Sequence of chain 1.B:
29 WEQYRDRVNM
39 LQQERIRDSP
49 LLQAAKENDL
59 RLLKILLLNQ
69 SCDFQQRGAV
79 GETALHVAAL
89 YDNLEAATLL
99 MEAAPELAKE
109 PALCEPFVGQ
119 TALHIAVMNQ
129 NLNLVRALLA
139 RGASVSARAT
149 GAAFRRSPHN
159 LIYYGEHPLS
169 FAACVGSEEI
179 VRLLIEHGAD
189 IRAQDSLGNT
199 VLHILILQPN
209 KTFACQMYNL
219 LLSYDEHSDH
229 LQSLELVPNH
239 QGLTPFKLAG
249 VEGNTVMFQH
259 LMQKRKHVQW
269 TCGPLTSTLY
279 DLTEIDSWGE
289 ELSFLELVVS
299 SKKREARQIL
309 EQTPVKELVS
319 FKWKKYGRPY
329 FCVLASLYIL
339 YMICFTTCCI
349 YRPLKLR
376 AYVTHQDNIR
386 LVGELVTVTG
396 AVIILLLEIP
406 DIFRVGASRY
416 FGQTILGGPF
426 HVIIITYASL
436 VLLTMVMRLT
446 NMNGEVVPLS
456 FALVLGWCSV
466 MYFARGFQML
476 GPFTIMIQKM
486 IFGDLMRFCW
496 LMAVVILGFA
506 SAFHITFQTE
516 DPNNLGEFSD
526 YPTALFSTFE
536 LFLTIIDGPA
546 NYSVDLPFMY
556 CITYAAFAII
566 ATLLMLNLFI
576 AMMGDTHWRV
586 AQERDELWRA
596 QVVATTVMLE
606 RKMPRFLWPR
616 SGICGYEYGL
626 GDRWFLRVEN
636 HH

Sequence of chain 1.A:
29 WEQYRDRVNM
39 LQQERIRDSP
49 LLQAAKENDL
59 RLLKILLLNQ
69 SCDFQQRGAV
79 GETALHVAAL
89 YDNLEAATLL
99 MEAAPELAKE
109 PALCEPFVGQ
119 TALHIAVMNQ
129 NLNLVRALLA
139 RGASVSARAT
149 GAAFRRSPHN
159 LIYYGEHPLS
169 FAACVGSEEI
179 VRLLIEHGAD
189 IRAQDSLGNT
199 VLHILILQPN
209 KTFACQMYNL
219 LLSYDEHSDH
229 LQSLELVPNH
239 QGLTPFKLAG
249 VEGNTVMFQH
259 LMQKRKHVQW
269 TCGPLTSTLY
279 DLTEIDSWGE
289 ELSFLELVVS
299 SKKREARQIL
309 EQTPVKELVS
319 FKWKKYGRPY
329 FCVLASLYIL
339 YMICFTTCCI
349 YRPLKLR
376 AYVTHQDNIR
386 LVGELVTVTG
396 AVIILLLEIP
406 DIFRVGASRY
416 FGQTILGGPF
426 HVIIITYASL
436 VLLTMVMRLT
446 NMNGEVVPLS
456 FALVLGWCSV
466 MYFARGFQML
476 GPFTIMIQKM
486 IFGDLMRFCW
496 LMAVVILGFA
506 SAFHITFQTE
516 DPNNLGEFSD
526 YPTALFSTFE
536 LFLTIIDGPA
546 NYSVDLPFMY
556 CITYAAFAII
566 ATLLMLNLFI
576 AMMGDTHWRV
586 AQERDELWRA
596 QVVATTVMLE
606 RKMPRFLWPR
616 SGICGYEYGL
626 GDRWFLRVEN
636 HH

The protein below binds the small molecule below.
Small molecule (SMILES): Clc1ccc(CO[C@@H](Cn2ccnc2)c2ccc(Cl)cc2Cl)cc1

Binding-site contacts:
Ligand atom C9 contacts residue ALA561 of chain 1.A at 3.9 Å (hydrophobic).
Ligand atom C10 contacts residue ALA561 of chain 1.A at 4.3 Å (hydrophobic).
Ligand atom C2 contacts residue LEU460 of chain 1.B at 3.4 Å (hydrophobic).
Ligand atom CL4 contacts residue ILE482 of chain 1.B at 3.6 Å.
Ligand atom CL8 contacts residue CYS463 of chain 1.B at 3.9 Å.
Ligand atom C1 contacts residue LEU460 of chain 1.B at 3.9 Å (hydrophobic).
Ligand atom C5 contacts residue PHE425 of chain 1.B at 4.5 Å (hydrophobic).
Ligand atom CL4 contacts residue GLN483 of chain 1.B at 4.4 Å.
Ligand atom C19 contacts residue ILE428 of chain 1.B at 4.2 Å (hydrophobic).
Ligand atom CL4 contacts residue PHE425 of chain 1.B at 3.5 Å.
Ligand atom C14 contacts residue PHE425 of chain 1.B at 4.1 Å (hydrophobic).
Ligand atom O20 contacts residue LEU460 of chain 1.B at 4.1 Å.
Ligand atom C8 contacts residue LEU460 of chain 1.B at 4.3 Å (hydrophobic).
Ligand atom CL2 contacts residue PHE456 of chain 1.B at 3.5 Å.
Ligand atom C13 contacts residue LEU460 of chain 1.B at 3.4 Å (hydrophobic).